A small-molecule ligand and the protein it binds are described below.
Small molecule (SMILES): CC(=O)N[C@@H]1[C@@H](O)[C@H](O)[C@@H](CO)O[C@H]1O

Binding-site contacts:
Ligand atom C4 contacts residue TRP364 of chain 1.M at 4.5 Å (hydrophobic).
Ligand atom O7 contacts residue TRP364 of chain 1.M at 3.6 Å.
Ligand atom C2 contacts residue ASN308 of chain 1.M at 2.5 Å.
Ligand atom C5 contacts residue ASN308 of chain 1.M at 3.7 Å.
Ligand atom C8 contacts residue GLU309 of chain 1.M at 3.9 Å.
Ligand atom C2 contacts residue TRP364 of chain 1.M at 4.1 Å (hydrophobic).
Ligand atom C1 contacts residue ASN308 of chain 1.M at 1.4 Å.
Ligand atom O3 contacts residue TRP364 of chain 1.M at 4.2 Å.
Ligand atom N2 contacts residue ASN308 of chain 1.M at 2.8 Å (h-bond).
Ligand atom O5 contacts residue ASN308 of chain 1.M at 2.4 Å (h-bond).
Ligand atom C7 contacts residue ASN308 of chain 1.M at 3.5 Å.
Ligand atom O7 contacts residue GLU309 of chain 1.M at 4.3 Å.
Ligand atom C4 contacts residue ASN308 of chain 1.M at 4.2 Å.
Ligand atom C3 contacts residue ASN308 of chain 1.M at 3.8 Å.
Ligand atom O7 contacts residue ASN308 of chain 1.M at 3.5 Å (h-bond).

Sequence of chain 1.M:
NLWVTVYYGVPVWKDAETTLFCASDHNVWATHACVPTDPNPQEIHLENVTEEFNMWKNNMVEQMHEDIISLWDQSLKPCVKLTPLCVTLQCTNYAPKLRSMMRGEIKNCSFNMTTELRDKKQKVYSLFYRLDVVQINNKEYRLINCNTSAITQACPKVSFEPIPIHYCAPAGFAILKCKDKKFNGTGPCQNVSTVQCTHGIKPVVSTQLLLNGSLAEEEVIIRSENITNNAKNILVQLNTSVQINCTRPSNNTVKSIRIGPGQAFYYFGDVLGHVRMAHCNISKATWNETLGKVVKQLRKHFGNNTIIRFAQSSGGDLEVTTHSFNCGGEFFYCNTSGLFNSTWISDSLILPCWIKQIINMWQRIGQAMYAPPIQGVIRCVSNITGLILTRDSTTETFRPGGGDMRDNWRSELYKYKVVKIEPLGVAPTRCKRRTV